Sequence of chain 9.B:
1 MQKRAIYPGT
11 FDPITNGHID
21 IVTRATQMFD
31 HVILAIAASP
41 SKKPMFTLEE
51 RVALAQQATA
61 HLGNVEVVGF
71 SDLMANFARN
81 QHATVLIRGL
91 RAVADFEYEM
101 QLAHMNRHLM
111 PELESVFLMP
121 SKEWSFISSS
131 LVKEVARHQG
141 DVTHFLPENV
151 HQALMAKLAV

Sequence of chain 11.B:
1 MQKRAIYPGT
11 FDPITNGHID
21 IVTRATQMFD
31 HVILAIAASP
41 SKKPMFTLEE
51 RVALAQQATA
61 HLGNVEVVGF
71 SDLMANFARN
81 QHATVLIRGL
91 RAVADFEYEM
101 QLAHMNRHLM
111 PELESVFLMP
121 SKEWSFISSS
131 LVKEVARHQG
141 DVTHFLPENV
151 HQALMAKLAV

This protein binds this small molecule.
Small molecule (SMILES): COc1ccc2[nH]cc(CCNC(=O)C(C)(C)C)c2c1

Binding-site contacts:
Ligand atom C8 contacts residue HIS138 of chain 11.B at 4.2 Å.
Ligand atom N contacts residue GLY9 of chain 9.B at 4.2 Å.
Ligand atom N contacts residue ALA37 of chain 9.B at 4.2 Å.
Ligand atom C4 contacts residue GLY9 of chain 9.B at 4.3 Å.
Ligand atom O1 contacts residue LEU73 of chain 9.B at 3.5 Å.
Ligand atom C15 contacts residue MET74 of chain 9.B at 3.5 Å (hydrophobic).
Ligand atom C contacts residue ASN106 of chain 9.B at 3.3 Å.
Ligand atom O contacts residue PRO8 of chain 9.B at 4.1 Å.
Ligand atom C8 contacts residue MET74 of chain 9.B at 4.2 Å (hydrophobic).
Ligand atom C7 contacts residue ASP72 of chain 9.B at 4.2 Å.
Ligand atom C14 contacts residue MET74 of chain 9.B at 4.3 Å (hydrophobic).
Ligand atom C9 contacts residue MET74 of chain 9.B at 4.1 Å (hydrophobic).
Ligand atom O contacts residue MET74 of chain 9.B at 3.7 Å.
Ligand atom C2 contacts residue ARG88 of chain 9.B at 3.5 Å.
Ligand atom C2 contacts residue PRO8 of chain 9.B at 4.3 Å (hydrophobic).
Ligand atom C3 contacts residue ARG88 of chain 9.B at 4.0 Å.
Ligand atom C2 contacts residue LEU102 of chain 9.B at 4.1 Å (hydrophobic).
Ligand atom C5 contacts residue ALA37 of chain 9.B at 3.5 Å (hydrophobic).
Ligand atom C12 contacts residue LEU73 of chain 9.B at 4.2 Å (hydrophobic).
Ligand atom C6 contacts residue ALA37 of chain 9.B at 4.1 Å (hydrophobic).
Ligand atom O contacts residue ASN106 of chain 9.B at 3.4 Å (h-bond).
Ligand atom C contacts residue MET74 of chain 9.B at 4.2 Å (hydrophobic).
Ligand atom C13 contacts residue VAL135 of chain 11.B at 4.2 Å (hydrophobic).
Ligand atom C3 contacts residue GLY9 of chain 9.B at 4.2 Å.
Ligand atom C12 contacts residue VAL135 of chain 11.B at 3.8 Å (hydrophobic).
Ligand atom C contacts residue LEU102 of chain 9.B at 4.0 Å (hydrophobic).
Ligand atom O1 contacts residue MET74 of chain 9.B at 3.0 Å (h-bond).
Ligand atom C1 contacts residue PRO8 of chain 9.B at 4.0 Å (hydrophobic).
Ligand atom C12 contacts residue GLU134 of chain 11.B at 3.7 Å.
Ligand atom C contacts residue PRO8 of chain 9.B at 4.2 Å (hydrophobic).
Ligand atom C7 contacts residue PHE70 of chain 9.B at 3.8 Å (hydrophobic).
Ligand atom C9 contacts residue LEU73 of chain 9.B at 4.1 Å (hydrophobic).
Ligand atom C5 contacts residue SER39 of chain 9.B at 4.0 Å.
Ligand atom C8 contacts residue ASP72 of chain 9.B at 4.0 Å.
Ligand atom C13 contacts residue ASN106 of chain 9.B at 3.9 Å.
Ligand atom C7 contacts residue MET74 of chain 9.B at 3.9 Å (hydrophobic).
Ligand atom N contacts residue THR10 of chain 9.B at 4.2 Å.
Ligand atom C contacts residue ARG88 of chain 9.B at 3.5 Å.
Ligand atom C11 contacts residue LEU102 of chain 9.B at 3.9 Å (hydrophobic).
Ligand atom C13 contacts residue LEU73 of chain 9.B at 4.3 Å (hydrophobic).